Binding-site contacts:
Ligand atom O5 contacts residue ASN85 of chain 1.H at 2.4 Å (h-bond).
Ligand atom O7 contacts residue ASN85 of chain 1.H at 4.1 Å.
Ligand atom C1 contacts residue ASN85 of chain 1.H at 1.5 Å.
Ligand atom C3 contacts residue ASN85 of chain 1.H at 3.9 Å.
Ligand atom N2 contacts residue ASN85 of chain 1.H at 3.1 Å (h-bond).
Ligand atom C4 contacts residue ASN85 of chain 1.H at 4.2 Å.
Ligand atom C5 contacts residue ASN85 of chain 1.H at 3.7 Å.
Ligand atom C7 contacts residue ASN85 of chain 1.H at 3.8 Å.
Ligand atom C2 contacts residue ASN85 of chain 1.H at 2.5 Å.

This small molecule binds to this protein.
Small molecule (SMILES): CC(=O)N[C@@H]1[C@@H](O)[C@H](O)[C@@H](CO)O[C@H]1O

Sequence of chain 1.H:
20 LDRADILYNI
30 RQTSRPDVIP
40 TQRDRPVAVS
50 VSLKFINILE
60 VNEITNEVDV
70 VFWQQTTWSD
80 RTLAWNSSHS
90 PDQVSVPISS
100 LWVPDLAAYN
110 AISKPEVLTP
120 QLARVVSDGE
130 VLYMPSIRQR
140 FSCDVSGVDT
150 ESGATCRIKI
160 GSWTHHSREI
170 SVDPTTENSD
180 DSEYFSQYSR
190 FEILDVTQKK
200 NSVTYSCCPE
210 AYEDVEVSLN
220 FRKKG